Sequence of chain 3.A:
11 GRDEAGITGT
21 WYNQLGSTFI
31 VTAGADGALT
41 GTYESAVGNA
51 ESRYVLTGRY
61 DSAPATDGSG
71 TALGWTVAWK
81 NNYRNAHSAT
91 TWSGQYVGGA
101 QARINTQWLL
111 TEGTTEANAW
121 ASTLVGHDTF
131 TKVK

Sequence of chain 1.A:
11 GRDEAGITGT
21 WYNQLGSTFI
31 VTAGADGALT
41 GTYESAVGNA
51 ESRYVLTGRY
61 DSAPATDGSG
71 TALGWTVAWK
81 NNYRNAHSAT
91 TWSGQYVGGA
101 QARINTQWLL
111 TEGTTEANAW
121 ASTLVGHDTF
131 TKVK

Binding-site contacts:
Ligand atom C15 contacts residue ALA121 of chain 3.A at 3.5 Å (hydrophobic).
Ligand atom C14 contacts residue SER122 of chain 3.A at 3.2 Å.
Ligand atom C12 contacts residue GLU112 of chain 3.A at 3.5 Å.
Ligand atom C9 contacts residue SER27 of chain 3.A at 3.6 Å.
Ligand atom C4 contacts residue LEU110 of chain 3.A at 3.5 Å (hydrophobic).
Ligand atom C9 contacts residue ASP128 of chain 3.A at 3.7 Å.
Ligand atom N2 contacts residue VAL47 of chain 3.A at 3.6 Å.
Ligand atom N6 contacts residue SER88 of chain 3.A at 3.0 Å (h-bond).
Ligand atom O2 contacts residue ASN23 of chain 3.A at 3.0 Å (h-bond).
Ligand atom O1 contacts residue GLY48 of chain 3.A at 3.5 Å.
Ligand atom C16 contacts residue ALA121 of chain 3.A at 3.7 Å (hydrophobic).
Ligand atom S1 contacts residue TRP92 of chain 3.A at 3.7 Å.
Ligand atom C5 contacts residue VAL47 of chain 3.A at 3.7 Å (hydrophobic).
Ligand atom C13 contacts residue LEU110 of chain 3.A at 3.4 Å (hydrophobic).
Ligand atom N4 contacts residue GLU112 of chain 3.A at 3.6 Å.
Ligand atom C6 contacts residue TRP120 of chain 1.A at 3.7 Å (hydrophobic).
Ligand atom N2 contacts residue SER45 of chain 3.A at 3.0 Å (h-bond).
Ligand atom C13 contacts residue GLU112 of chain 3.A at 3.6 Å.
Ligand atom O1 contacts residue ASN49 of chain 3.A at 2.8 Å (h-bond).
Ligand atom O2 contacts residue TYR43 of chain 3.A at 2.8 Å (h-bond).
Ligand atom C14 contacts residue LEU110 of chain 3.A at 3.5 Å (hydrophobic).
Ligand atom C7 contacts residue TRP108 of chain 3.A at 3.4 Å (hydrophobic).
Ligand atom C14 contacts residue GLU112 of chain 3.A at 3.6 Å.
Ligand atom C5 contacts residue SER45 of chain 3.A at 3.5 Å.
Ligand atom C9 contacts residue LEU25 of chain 3.A at 3.6 Å (hydrophobic).
Ligand atom C10 contacts residue TRP120 of chain 1.A at 3.7 Å (hydrophobic).
Ligand atom C2 contacts residue ASN49 of chain 3.A at 3.6 Å.
Ligand atom O2 contacts residue SER27 of chain 3.A at 2.7 Å (h-bond).
Ligand atom N1 contacts residue LEU25 of chain 3.A at 3.7 Å.
Ligand atom C1 contacts residue ASN49 of chain 3.A at 3.6 Å.
Ligand atom C15 contacts residue LEU124 of chain 3.A at 3.7 Å (hydrophobic).
Ligand atom C2 contacts residue TRP79 of chain 3.A at 3.6 Å (hydrophobic).
Ligand atom C11 contacts residue GLU112 of chain 3.A at 3.4 Å.
Ligand atom C15 contacts residue SER122 of chain 3.A at 3.4 Å.
Ligand atom C19 contacts residue ALA121 of chain 1.A at 3.6 Å (hydrophobic).
Ligand atom N1 contacts residue ASP128 of chain 3.A at 2.8 Å (salt-bridge).
Ligand atom S1 contacts residue THR90 of chain 3.A at 3.4 Å (h-bond).
Ligand atom C9 contacts residue TYR43 of chain 3.A at 3.5 Å (hydrophobic).
Ligand atom S1 contacts residue TRP79 of chain 3.A at 3.6 Å.
Ligand atom C21 contacts residue TRP120 of chain 1.A at 3.6 Å (hydrophobic).

The protein below binds the small molecule below.
Small molecule (SMILES): O=C(CCCC[C@@H]1SC[C@@H]2NC(=O)N[C@@H]21)NCCN(Cc1ccccn1)Cc1ccccn1